Binding-site contacts:
Ligand atom CL contacts residue PHE319 of chain 1.B at 3.7 Å.
Ligand atom N1 contacts residue FAD1 of chain 1.E at 3.4 Å.
Ligand atom N contacts residue LEU213 of chain 1.B at 3.7 Å.
Ligand atom C13 contacts residue FAD1 of chain 1.E at 3.6 Å.
Ligand atom O3 contacts residue ARG84 of chain 1.B at 2.8 Å (salt-bridge).
Ligand atom C11 contacts residue ILE224 of chain 1.B at 3.5 Å (hydrophobic).
Ligand atom C8 contacts residue ARG84 of chain 1.B at 3.5 Å.
Ligand atom C8 contacts residue MET373 of chain 1.B at 3.7 Å (hydrophobic).
Ligand atom C4 contacts residue GLY321 of chain 1.B at 3.4 Å.
Ligand atom O1 contacts residue GLY321 of chain 1.B at 3.3 Å.
Ligand atom C2 contacts residue PRO318 of chain 1.B at 3.5 Å (hydrophobic).
Ligand atom C6 contacts residue PHE319 of chain 1.B at 3.7 Å (hydrophobic).
Ligand atom C1 contacts residue FAD1 of chain 1.E at 3.5 Å.
Ligand atom N2 contacts residue FAD1 of chain 1.E at 3.0 Å.
Ligand atom CL contacts residue PHE238 of chain 1.B at 3.3 Å.
Ligand atom C8 contacts residue TYR404 of chain 1.B at 3.7 Å (hydrophobic).
Ligand atom C13 contacts residue THR236 of chain 1.B at 3.7 Å.
Ligand atom O1 contacts residue ALA56 of chain 1.B at 3.4 Å.
Ligand atom N1 contacts residue PRO318 of chain 1.B at 3.2 Å.
Ligand atom N contacts residue GLY321 of chain 1.B at 3.7 Å.
Ligand atom C16 contacts residue TYR193 of chain 1.B at 3.5 Å (hydrophobic).
Ligand atom C15 contacts residue FAD1 of chain 1.E at 3.4 Å.
Ligand atom C3 contacts residue FAD1 of chain 1.E at 3.4 Å.
Ligand atom C10 contacts residue PRO318 of chain 1.B at 3.6 Å (hydrophobic).
Ligand atom C12 contacts residue FAD1 of chain 1.E at 3.3 Å.
Ligand atom O2 contacts residue MET373 of chain 1.B at 3.4 Å.
Ligand atom O2 contacts residue ARG84 of chain 1.B at 3.3 Å (salt-bridge).
Ligand atom C14 contacts residue FAD1 of chain 1.E at 3.5 Å.
Ligand atom O2 contacts residue ASN369 of chain 1.B at 2.7 Å (h-bond).
Ligand atom N2 contacts residue PRO318 of chain 1.B at 3.3 Å.
Ligand atom CL contacts residue PRO318 of chain 1.B at 3.5 Å.
Ligand atom O2 contacts residue GLU372 of chain 1.B at 3.6 Å.
Ligand atom C7 contacts residue MET373 of chain 1.B at 3.6 Å (hydrophobic).
Ligand atom C10 contacts residue PHE319 of chain 1.B at 3.5 Å (hydrophobic).
Ligand atom O2 contacts residue TYR404 of chain 1.B at 3.5 Å.
Ligand atom C11 contacts residue PRO318 of chain 1.B at 3.2 Å (hydrophobic).
Ligand atom C10 contacts residue ILE224 of chain 1.B at 3.5 Å (hydrophobic).
Ligand atom O3 contacts residue ILE215 of chain 1.B at 3.5 Å.
Ligand atom C9 contacts residue GLY321 of chain 1.B at 3.6 Å.
Ligand atom C9 contacts residue ILE224 of chain 1.B at 3.6 Å (hydrophobic).

This protein binds this small molecule.
Small molecule (SMILES): Cc1ccc([C@@H](C)Oc2cc3onc(CCC(=O)O)c3cc2Cl)nn1

Sequence of chain 1.B:
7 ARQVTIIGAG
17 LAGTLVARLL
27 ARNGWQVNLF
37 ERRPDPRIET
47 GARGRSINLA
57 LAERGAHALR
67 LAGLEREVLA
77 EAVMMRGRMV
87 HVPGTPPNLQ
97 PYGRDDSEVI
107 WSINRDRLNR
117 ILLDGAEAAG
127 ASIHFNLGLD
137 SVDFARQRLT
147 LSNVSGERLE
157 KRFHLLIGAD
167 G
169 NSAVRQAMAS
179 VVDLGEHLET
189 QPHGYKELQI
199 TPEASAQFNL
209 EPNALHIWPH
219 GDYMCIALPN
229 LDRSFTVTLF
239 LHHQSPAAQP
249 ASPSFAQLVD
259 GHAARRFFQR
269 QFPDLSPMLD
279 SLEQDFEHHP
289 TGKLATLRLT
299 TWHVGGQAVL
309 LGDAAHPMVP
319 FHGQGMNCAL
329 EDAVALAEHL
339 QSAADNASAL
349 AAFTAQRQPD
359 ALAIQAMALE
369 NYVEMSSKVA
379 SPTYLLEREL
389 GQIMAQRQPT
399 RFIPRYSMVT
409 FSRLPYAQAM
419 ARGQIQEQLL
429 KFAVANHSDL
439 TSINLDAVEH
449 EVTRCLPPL